Sequence of chain 16.A:
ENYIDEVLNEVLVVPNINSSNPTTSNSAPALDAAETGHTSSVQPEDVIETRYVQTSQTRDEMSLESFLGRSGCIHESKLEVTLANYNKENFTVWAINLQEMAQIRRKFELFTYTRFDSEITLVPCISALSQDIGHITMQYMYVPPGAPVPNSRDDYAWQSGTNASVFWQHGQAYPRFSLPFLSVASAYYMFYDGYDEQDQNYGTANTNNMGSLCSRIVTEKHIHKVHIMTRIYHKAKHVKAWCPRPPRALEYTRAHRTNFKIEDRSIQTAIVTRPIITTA

The protein below binds the small molecule below.
Small molecule (SMILES): CCOc1noc2cc(OCCC3CCN(c4ccc(C)nn4)CC3)ccc12

Binding-site contacts:
Ligand atom O26 contacts residue PHE180 of chain 16.A at 3.7 Å.
Ligand atom C17 contacts residue LEU182 of chain 16.A at 3.7 Å (hydrophobic).
Ligand atom C01 contacts residue THR207 of chain 16.A at 2.9 Å.
Ligand atom N24 contacts residue LEU216 of chain 16.A at 3.5 Å.
Ligand atom C28 contacts residue MET144 of chain 16.A at 3.8 Å (hydrophobic).
Ligand atom C14 contacts residue HIS237 of chain 16.A at 3.5 Å.
Ligand atom C28 contacts residue TYR145 of chain 16.A at 3.3 Å (hydrophobic).
Ligand atom C19 contacts residue TYR145 of chain 16.A at 3.2 Å (hydrophobic).
Ligand atom C22 contacts residue ILE99 of chain 16.A at 3.9 Å (hydrophobic).
Ligand atom C22 contacts residue ILE123 of chain 16.A at 3.6 Å (hydrophobic).
Ligand atom C28 contacts residue TYR143 of chain 16.A at 3.4 Å (hydrophobic).
Ligand atom C18 contacts residue ILE99 of chain 16.A at 3.8 Å (hydrophobic).
Ligand atom C28 contacts residue ALA167 of chain 16.A at 3.1 Å (hydrophobic).
Ligand atom C09 contacts residue TYR191 of chain 16.A at 3.6 Å (hydrophobic).
Ligand atom C12 contacts residue ILE99 of chain 16.A at 3.7 Å (hydrophobic).
Ligand atom C19 contacts residue LEU182 of chain 16.A at 3.6 Å (hydrophobic).
Ligand atom C09 contacts residue LEU101 of chain 16.A at 3.8 Å (hydrophobic).
Ligand atom C13 contacts residue MET213 of chain 16.A at 3.4 Å (hydrophobic).
Ligand atom C18 contacts residue LEU182 of chain 16.A at 3.2 Å (hydrophobic).
Ligand atom N07 contacts residue LEU101 of chain 16.A at 3.7 Å.
Ligand atom C27 contacts residue PHE180 of chain 16.A at 3.2 Å (hydrophobic).
Ligand atom O16 contacts residue ILE99 of chain 16.A at 3.6 Å.
Ligand atom C14 contacts residue SER121 of chain 16.A at 3.5 Å.
Ligand atom C04 contacts residue ASN211 of chain 16.A at 3.4 Å.
Ligand atom C05 contacts residue LEU101 of chain 16.A at 3.9 Å (hydrophobic).
Ligand atom C25 contacts residue PHE180 of chain 16.A at 3.5 Å (hydrophobic).
Ligand atom N24 contacts residue PHE180 of chain 16.A at 3.6 Å.
Ligand atom C17 contacts residue ILE99 of chain 16.A at 3.8 Å (hydrophobic).
Ligand atom O26 contacts residue TYR145 of chain 16.A at 3.2 Å.
Ligand atom N08 contacts residue LEU101 of chain 16.A at 3.8 Å.
Ligand atom C15 contacts residue LEU182 of chain 16.A at 3.7 Å (hydrophobic).
Ligand atom N06 contacts residue LEU101 of chain 16.A at 3.2 Å.
Ligand atom O23 contacts residue LEU216 of chain 16.A at 3.7 Å.
Ligand atom C15 contacts residue ILE123 of chain 16.A at 3.6 Å (hydrophobic).
Ligand atom C01 contacts residue TYR192 of chain 16.A at 2.9 Å (hydrophobic).
Ligand atom C04 contacts residue MET213 of chain 16.A at 3.9 Å (hydrophobic).
Ligand atom C03 contacts residue ASN211 of chain 16.A at 3.1 Å.
Ligand atom C18 contacts residue TYR145 of chain 16.A at 3.8 Å (hydrophobic).
Ligand atom C21 contacts residue ILE123 of chain 16.A at 3.8 Å (hydrophobic).
Ligand atom C10 contacts residue TYR191 of chain 16.A at 3.7 Å (hydrophobic).